Binding-site contacts:
Ligand atom C7 contacts residue HIS56 of chain 4.A at 3.8 Å.
Ligand atom N3' contacts residue CYS49 of chain 4.A at 3.1 Å (h-bond).
Ligand atom O2' contacts residue CYS49 of chain 4.A at 3.9 Å.
Ligand atom C3 contacts residue HIS53 of chain 4.A at 4.0 Å.
Ligand atom C7 contacts residue HIS53 of chain 4.A at 4.2 Å.
Ligand atom C5' contacts residue HIS53 of chain 4.A at 4.2 Å.
Ligand atom C6 contacts residue HIS53 of chain 4.A at 3.8 Å.
Ligand atom C7 contacts residue HIS52 of chain 4.A at 3.6 Å.
Ligand atom C4' contacts residue CYS49 of chain 4.A at 4.5 Å (hydrophobic).
Ligand atom C8 contacts residue HIS56 of chain 4.A at 3.9 Å.
Ligand atom C1' contacts residue CYS49 of chain 4.A at 1.8 Å (hydrophobic).
Ligand atom C5 contacts residue HIS53 of chain 4.A at 3.7 Å.
Ligand atom N6' contacts residue HIS53 of chain 4.A at 3.8 Å.
Ligand atom C9 contacts residue HIS53 of chain 4.A at 4.0 Å.
Ligand atom C10 contacts residue HIS53 of chain 4.A at 3.4 Å.
Ligand atom O3S contacts residue HIS56 of chain 4.A at 3.4 Å.
Ligand atom C4 contacts residue HIS53 of chain 4.A at 3.5 Å.
Ligand atom C5' contacts residue CYS49 of chain 4.A at 3.8 Å (hydrophobic).
Ligand atom O2' contacts residue HIS52 of chain 4.A at 2.7 Å (h-bond).
Ligand atom C2' contacts residue CYS49 of chain 4.A at 2.8 Å (hydrophobic).
Ligand atom C2' contacts residue HIS52 of chain 4.A at 3.9 Å.
Ligand atom C2 contacts residue HIS53 of chain 4.A at 4.4 Å.
Ligand atom C6 contacts residue HIS52 of chain 4.A at 3.6 Å.
Ligand atom O2S contacts residue HIS56 of chain 4.A at 4.4 Å.
Ligand atom C1 contacts residue HIS53 of chain 4.A at 4.4 Å.

Sequence of chain 4.A:
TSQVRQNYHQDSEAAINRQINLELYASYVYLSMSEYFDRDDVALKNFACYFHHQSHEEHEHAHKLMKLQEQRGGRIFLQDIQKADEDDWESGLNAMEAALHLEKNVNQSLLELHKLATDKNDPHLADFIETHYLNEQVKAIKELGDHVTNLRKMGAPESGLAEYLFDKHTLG

The small molecule below binds the protein below.
Small molecule (SMILES): CC(=O)NCCNc1cccc2c(S(=O)(=O)O)cccc12